Sequence of chain 1.B:
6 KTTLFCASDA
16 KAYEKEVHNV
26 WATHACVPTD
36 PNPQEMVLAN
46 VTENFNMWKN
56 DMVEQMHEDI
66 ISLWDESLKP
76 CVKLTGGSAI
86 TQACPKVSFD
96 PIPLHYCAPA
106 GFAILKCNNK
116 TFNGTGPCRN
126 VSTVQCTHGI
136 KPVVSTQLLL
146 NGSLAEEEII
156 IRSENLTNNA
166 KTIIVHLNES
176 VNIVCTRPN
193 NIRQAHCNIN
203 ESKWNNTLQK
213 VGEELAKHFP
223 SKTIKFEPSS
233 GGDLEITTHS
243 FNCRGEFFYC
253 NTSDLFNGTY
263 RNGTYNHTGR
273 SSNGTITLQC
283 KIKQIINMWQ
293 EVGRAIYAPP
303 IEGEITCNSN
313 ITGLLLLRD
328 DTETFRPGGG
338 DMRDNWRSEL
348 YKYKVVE

A small-molecule ligand and the protein it binds are described below.
Small molecule (SMILES): CC(=O)N[C@@H]1[C@@H](O)[C@H](O)[C@@H](CO)O[C@H]1O

Binding-site contacts:
Ligand atom O6 contacts residue THR120 of chain 1.B at 3.8 Å.
Ligand atom C5 contacts residue ASN118 of chain 1.B at 3.7 Å.
Ligand atom C3 contacts residue ASN118 of chain 1.B at 3.8 Å.
Ligand atom C8 contacts residue SER158 of chain 1.B at 4.2 Å.
Ligand atom C1 contacts residue THR120 of chain 1.B at 3.6 Å.
Ligand atom O7 contacts residue ASN118 of chain 1.B at 3.2 Å (h-bond).
Ligand atom O6 contacts residue GLY121 of chain 1.B at 4.3 Å.
Ligand atom C1 contacts residue ASN118 of chain 1.B at 1.4 Å.
Ligand atom C6 contacts residue THR120 of chain 1.B at 4.3 Å.
Ligand atom C8 contacts residue ASN118 of chain 1.B at 4.5 Å.
Ligand atom O5 contacts residue THR120 of chain 1.B at 3.5 Å (h-bond).
Ligand atom O5 contacts residue ASN118 of chain 1.B at 2.4 Å (h-bond).
Ligand atom O6 contacts residue PRO122 of chain 1.B at 4.2 Å.
Ligand atom C4 contacts residue ASN118 of chain 1.B at 4.2 Å.
Ligand atom N2 contacts residue ASN118 of chain 1.B at 2.8 Å (h-bond).
Ligand atom C2 contacts residue ASN118 of chain 1.B at 2.4 Å.
Ligand atom O7 contacts residue HIS220 of chain 1.B at 4.0 Å.
Ligand atom C7 contacts residue ASN118 of chain 1.B at 3.2 Å.
Ligand atom C8 contacts residue LEU161 of chain 1.B at 3.8 Å (hydrophobic).
Ligand atom C5 contacts residue THR120 of chain 1.B at 3.6 Å.
Ligand atom C3 contacts residue THR120 of chain 1.B at 4.4 Å.